Sequence of chain 1.A:
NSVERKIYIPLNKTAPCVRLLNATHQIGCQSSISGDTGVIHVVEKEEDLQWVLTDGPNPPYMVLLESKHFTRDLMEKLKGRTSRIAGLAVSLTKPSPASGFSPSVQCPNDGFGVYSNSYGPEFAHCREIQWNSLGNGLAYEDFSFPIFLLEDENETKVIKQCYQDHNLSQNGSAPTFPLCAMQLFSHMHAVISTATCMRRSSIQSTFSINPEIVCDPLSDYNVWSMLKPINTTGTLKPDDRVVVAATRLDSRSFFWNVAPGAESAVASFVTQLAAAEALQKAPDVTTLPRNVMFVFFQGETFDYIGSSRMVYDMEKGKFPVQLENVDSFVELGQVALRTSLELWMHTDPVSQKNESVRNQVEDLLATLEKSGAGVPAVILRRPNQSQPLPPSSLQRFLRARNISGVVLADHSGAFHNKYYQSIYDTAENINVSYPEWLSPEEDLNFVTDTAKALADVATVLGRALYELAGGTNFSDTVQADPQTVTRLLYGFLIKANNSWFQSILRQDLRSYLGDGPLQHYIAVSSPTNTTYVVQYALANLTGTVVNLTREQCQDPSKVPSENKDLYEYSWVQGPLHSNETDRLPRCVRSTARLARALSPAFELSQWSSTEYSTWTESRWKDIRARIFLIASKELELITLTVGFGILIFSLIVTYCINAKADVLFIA

Binding-site contacts:
Ligand atom C6 contacts residue GLN535 of chain 1.A at 4.3 Å.
Ligand atom C3 contacts residue ASN530 of chain 1.A at 3.8 Å.
Ligand atom C5 contacts residue ASN530 of chain 1.A at 3.7 Å.
Ligand atom C1 contacts residue ASN530 of chain 1.A at 1.4 Å.
Ligand atom O6 contacts residue GLN535 of chain 1.A at 3.6 Å (h-bond).
Ligand atom O5 contacts residue ASN530 of chain 1.A at 2.4 Å (h-bond).
Ligand atom C8 contacts residue GLY547 of chain 1.A at 4.2 Å.
Ligand atom N2 contacts residue LEU546 of chain 1.A at 4.3 Å.
Ligand atom O7 contacts residue ASP548 of chain 1.A at 4.3 Å.
Ligand atom C8 contacts residue LEU546 of chain 1.A at 3.9 Å (hydrophobic).
Ligand atom C4 contacts residue ASN530 of chain 1.A at 4.2 Å.
Ligand atom C7 contacts residue ASN530 of chain 1.A at 3.5 Å.
Ligand atom O5 contacts residue GLN535 of chain 1.A at 3.6 Å (h-bond).
Ligand atom C5 contacts residue GLN535 of chain 1.A at 4.0 Å.
Ligand atom N2 contacts residue ASN530 of chain 1.A at 2.9 Å (h-bond).
Ligand atom C7 contacts residue LEU546 of chain 1.A at 4.3 Å (hydrophobic).
Ligand atom C2 contacts residue ASN530 of chain 1.A at 2.5 Å.
Ligand atom O7 contacts residue ASN530 of chain 1.A at 3.7 Å.
Ligand atom C1 contacts residue GLN535 of chain 1.A at 3.8 Å.

The protein below binds the small molecule below.
Small molecule (SMILES): CC(=O)N[C@H]1[C@H](O[C@H]2[C@H](O)[C@@H](NC(C)=O)CO[C@@H]2CO)O[C@H](CO)[C@@H](O)[C@@H]1O